A protein and the small-molecule ligand that binds it are described below.
Small molecule (SMILES): Nc1nc2c(ncn2[C@@H]2O[C@H](CO[P](=O)(O)O[P](=O)(O)CP(=O)(O)O)[C@@H](O)[C@H]2O)c(=O)[nH]1

Sequence of chain 1.F:
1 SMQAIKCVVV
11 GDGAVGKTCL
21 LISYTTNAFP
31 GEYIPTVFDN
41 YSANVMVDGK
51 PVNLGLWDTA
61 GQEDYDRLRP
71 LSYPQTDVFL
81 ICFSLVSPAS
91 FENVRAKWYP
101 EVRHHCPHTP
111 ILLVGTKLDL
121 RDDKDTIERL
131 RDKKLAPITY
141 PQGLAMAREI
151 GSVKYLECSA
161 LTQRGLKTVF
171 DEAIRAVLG

Binding-site contacts:
Ligand atom O4' contacts residue LYS117 of chain 1.F at 2.9 Å (salt-bridge).
Ligand atom O2B contacts residue GLY16 of chain 1.F at 3.0 Å (h-bond).
Ligand atom O3G contacts residue PRO35 of chain 1.F at 3.3 Å.
Ligand atom O6 contacts residue ALA160 of chain 1.F at 3.0 Å (h-bond).
Ligand atom O1B contacts residue MG1 of chain 1.GA at 2.0 Å.
Ligand atom C8 contacts residue GLY16 of chain 1.F at 3.6 Å.
Ligand atom N9 contacts residue LYS117 of chain 1.F at 3.6 Å.
Ligand atom O1A contacts residue TYR33 of chain 1.F at 3.4 Å.
Ligand atom O3' contacts residue TYR33 of chain 1.F at 3.4 Å.
Ligand atom N1 contacts residue LEU161 of chain 1.F at 3.6 Å.
Ligand atom C3B contacts residue ALA14 of chain 1.F at 3.6 Å (hydrophobic).
Ligand atom O1G contacts residue GLY61 of chain 1.F at 2.8 Å (h-bond).
Ligand atom O1G contacts residue LYS17 of chain 1.F at 2.7 Å (salt-bridge).
Ligand atom O2G contacts residue THR36 of chain 1.F at 2.8 Å (h-bond).
Ligand atom C4 contacts residue PHE29 of chain 1.F at 3.6 Å (hydrophobic).
Ligand atom O6 contacts residue SER159 of chain 1.F at 3.4 Å (h-bond).
Ligand atom O5' contacts residue GLY16 of chain 1.F at 3.7 Å.
Ligand atom N7 contacts residue CYS19 of chain 1.F at 3.6 Å.
Ligand atom C8 contacts residue CYS19 of chain 1.F at 3.6 Å (hydrophobic).
Ligand atom O2B contacts residue LYS17 of chain 1.F at 2.9 Å (salt-bridge).
Ligand atom PB contacts residue LYS17 of chain 1.F at 3.6 Å.
Ligand atom O2A contacts residue THR18 of chain 1.F at 3.2 Å (h-bond).
Ligand atom O2A contacts residue CYS19 of chain 1.F at 2.9 Å (h-bond).
Ligand atom PB contacts residue MG1 of chain 1.GA at 3.1 Å.
Ligand atom O6 contacts residue ASP119 of chain 1.F at 3.6 Å (salt-bridge).
Ligand atom O2A contacts residue GLY16 of chain 1.F at 3.4 Å.
Ligand atom O2G contacts residue MG1 of chain 1.GA at 2.0 Å.
Ligand atom O3A contacts residue GLY16 of chain 1.F at 3.0 Å (h-bond).
Ligand atom N2 contacts residue ASP119 of chain 1.F at 3.2 Å (salt-bridge).
Ligand atom O1B contacts residue THR18 of chain 1.F at 2.9 Å (h-bond).
Ligand atom O3G contacts residue THR36 of chain 1.F at 3.6 Å (h-bond).
Ligand atom O2B contacts residue VAL15 of chain 1.F at 3.5 Å (h-bond).
Ligand atom O1A contacts residue EDO1 of chain 1.IA at 2.7 Å (h-bond).
Ligand atom O3A contacts residue LYS17 of chain 1.F at 3.7 Å.
Ligand atom O2' contacts residue PHE29 of chain 1.F at 3.5 Å.
Ligand atom N1 contacts residue ASP119 of chain 1.F at 2.9 Å (salt-bridge).
Ligand atom C3B contacts residue MG1 of chain 1.GA at 3.4 Å.
Ligand atom PG contacts residue MG1 of chain 1.GA at 3.2 Å.
Ligand atom O1B contacts residue LYS17 of chain 1.F at 3.6 Å.
Ligand atom O6 contacts residue LEU161 of chain 1.F at 3.2 Å (h-bond).